This small molecule binds to this protein.
Small molecule (SMILES): CC(=O)N[C@@H]1[C@@H](O)[C@H](O)[C@@H](CO)O[C@@H]1O

Sequence of chain 1.B:
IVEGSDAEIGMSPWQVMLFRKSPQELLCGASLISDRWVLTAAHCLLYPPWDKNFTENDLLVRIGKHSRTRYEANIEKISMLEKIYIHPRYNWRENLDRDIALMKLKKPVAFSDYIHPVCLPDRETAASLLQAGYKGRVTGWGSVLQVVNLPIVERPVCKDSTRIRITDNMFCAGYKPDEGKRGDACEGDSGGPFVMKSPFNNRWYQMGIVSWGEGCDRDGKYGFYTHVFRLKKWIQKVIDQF

Binding-site contacts:
Ligand atom N2 contacts residue ASN53 of chain 1.B at 4.0 Å.
Ligand atom C3 contacts residue ASN53 of chain 1.B at 4.5 Å.
Ligand atom C5 contacts residue ASN53 of chain 1.B at 4.2 Å.
Ligand atom O5 contacts residue ASN53 of chain 1.B at 2.9 Å (h-bond).
Ligand atom C7 contacts residue ASN53 of chain 1.B at 4.3 Å.
Ligand atom O1 contacts residue ASN53 of chain 1.B at 3.5 Å (h-bond).
Ligand atom C8 contacts residue LEU46 of chain 1.B at 4.0 Å (hydrophobic).
Ligand atom C8 contacts residue ASN53 of chain 1.B at 4.0 Å.
Ligand atom C1 contacts residue ASN53 of chain 1.B at 2.8 Å.
Ligand atom C8 contacts residue PRO48 of chain 1.B at 4.2 Å (hydrophobic).
Ligand atom C2 contacts residue ASN53 of chain 1.B at 3.2 Å.